Sequence of chain 1.B:
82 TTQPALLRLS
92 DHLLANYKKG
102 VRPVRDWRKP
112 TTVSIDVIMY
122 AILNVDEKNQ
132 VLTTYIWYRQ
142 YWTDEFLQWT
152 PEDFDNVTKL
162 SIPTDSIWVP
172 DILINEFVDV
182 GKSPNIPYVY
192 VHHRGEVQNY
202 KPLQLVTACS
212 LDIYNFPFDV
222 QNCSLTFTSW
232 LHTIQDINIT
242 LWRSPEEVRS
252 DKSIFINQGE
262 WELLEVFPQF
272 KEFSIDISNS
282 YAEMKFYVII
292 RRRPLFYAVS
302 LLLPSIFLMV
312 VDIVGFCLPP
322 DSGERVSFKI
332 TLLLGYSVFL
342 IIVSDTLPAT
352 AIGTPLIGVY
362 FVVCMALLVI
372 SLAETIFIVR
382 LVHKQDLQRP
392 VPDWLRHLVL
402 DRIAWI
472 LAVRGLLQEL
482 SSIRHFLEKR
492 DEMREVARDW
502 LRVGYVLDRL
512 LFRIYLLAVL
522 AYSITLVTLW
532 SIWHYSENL

Binding-site contacts:
Ligand atom O4 contacts residue TYR288 of chain 1.B at 4.0 Å.
Ligand atom C5 contacts residue TYR288 of chain 1.B at 3.5 Å (hydrophobic).
Ligand atom N2 contacts residue ASN223 of chain 1.B at 2.9 Å (h-bond).
Ligand atom C8 contacts residue ILE290 of chain 1.B at 3.7 Å (hydrophobic).
Ligand atom C3 contacts residue TYR288 of chain 1.B at 4.5 Å (hydrophobic).
Ligand atom N2 contacts residue ILE290 of chain 1.B at 4.0 Å.
Ligand atom C1 contacts residue ASN223 of chain 1.B at 1.4 Å.
Ligand atom O6 contacts residue TYR288 of chain 1.B at 4.5 Å.
Ligand atom C7 contacts residue ASN223 of chain 1.B at 3.7 Å.
Ligand atom C4 contacts residue ASN223 of chain 1.B at 4.2 Å.
Ligand atom O5 contacts residue TYR288 of chain 1.B at 4.5 Å.
Ligand atom C6 contacts residue TYR288 of chain 1.B at 3.6 Å (hydrophobic).
Ligand atom O7 contacts residue ASN223 of chain 1.B at 4.1 Å.
Ligand atom C3 contacts residue ASN223 of chain 1.B at 3.8 Å.
Ligand atom C5 contacts residue ASN223 of chain 1.B at 3.7 Å.
Ligand atom C7 contacts residue ILE290 of chain 1.B at 4.2 Å (hydrophobic).
Ligand atom O5 contacts residue ASN223 of chain 1.B at 2.4 Å (h-bond).
Ligand atom C2 contacts residue ASN223 of chain 1.B at 2.4 Å.
Ligand atom C4 contacts residue TYR288 of chain 1.B at 4.3 Å (hydrophobic).

This protein binds this small molecule.
Small molecule (SMILES): CC(=O)N[C@@H]1[C@@H](O)[C@H](O)[C@@H](CO)O[C@H]1O